Binding-site contacts:
Ligand atom O9 contacts residue TYR88 of chain 3.A at 2.9 Å (h-bond).
Ligand atom O1A contacts residue GLN217 of chain 3.A at 2.8 Å (h-bond).
Ligand atom O10 contacts residue LEU185 of chain 3.A at 3.7 Å.
Ligand atom O1B contacts residue THR126 of chain 3.A at 3.1 Å (h-bond).
Ligand atom C11 contacts residue ALA125 of chain 3.A at 3.5 Å (hydrophobic).
Ligand atom O9 contacts residue GLU181 of chain 3.A at 2.8 Å (salt-bridge).
Ligand atom O9 contacts residue HIS174 of chain 3.A at 3.5 Å (h-bond).
Ligand atom O7 contacts residue LEU185 of chain 3.A at 4.0 Å.
Ligand atom C2 contacts residue GLN217 of chain 3.A at 4.1 Å.
Ligand atom O9 contacts residue GLN217 of chain 3.A at 3.3 Å (h-bond).
Ligand atom O6 contacts residue GLN217 of chain 3.A at 3.8 Å.
Ligand atom C6 contacts residue ALA125 of chain 3.A at 4.2 Å (hydrophobic).
Ligand atom C9 contacts residue TRP142 of chain 3.A at 4.4 Å (hydrophobic).
Ligand atom C11 contacts residue GLY124 of chain 3.A at 3.6 Å.
Ligand atom O4 contacts residue ALA125 of chain 3.A at 4.2 Å.
Ligand atom C7 contacts residue TRP142 of chain 3.A at 4.3 Å (hydrophobic).
Ligand atom O1A contacts residue SER127 of chain 3.A at 4.1 Å.
Ligand atom C4 contacts residue ALA125 of chain 3.A at 3.8 Å (hydrophobic).
Ligand atom N5 contacts residue ALA125 of chain 3.A at 2.7 Å (h-bond).
Ligand atom N5 contacts residue TRP142 of chain 3.A at 4.5 Å.
Ligand atom O8 contacts residue GLN217 of chain 3.A at 2.7 Å (h-bond).
Ligand atom C5 contacts residue ALA125 of chain 3.A at 3.7 Å (hydrophobic).
Ligand atom C9 contacts residue HIS174 of chain 3.A at 3.5 Å.
Ligand atom C11 contacts residue TRP142 of chain 3.A at 4.1 Å (hydrophobic).
Ligand atom O1A contacts residue THR126 of chain 3.A at 2.7 Å (h-bond).
Ligand atom C4 contacts residue THR126 of chain 3.A at 4.2 Å.
Ligand atom C1 contacts residue GLN217 of chain 3.A at 3.7 Å.
Ligand atom O1B contacts residue SER127 of chain 3.A at 2.7 Å (h-bond).
Ligand atom C9 contacts residue GLN217 of chain 3.A at 4.2 Å.
Ligand atom O2 contacts residue GLN217 of chain 3.A at 4.0 Å.
Ligand atom C1 contacts residue SER127 of chain 3.A at 3.8 Å.
Ligand atom C10 contacts residue ALA125 of chain 3.A at 3.5 Å (hydrophobic).
Ligand atom C1 contacts residue THR126 of chain 3.A at 3.2 Å.
Ligand atom O10 contacts residue LEU144 of chain 3.A at 4.5 Å.
Ligand atom C11 contacts residue LEU144 of chain 3.A at 3.7 Å (hydrophobic).
Ligand atom C8 contacts residue GLN217 of chain 3.A at 4.0 Å.
Ligand atom C9 contacts residue TYR88 of chain 3.A at 3.6 Å (hydrophobic).
Ligand atom C9 contacts residue GLU181 of chain 3.A at 3.2 Å.
Ligand atom C8 contacts residue GLU181 of chain 3.A at 4.1 Å.
Ligand atom O8 contacts residue TYR88 of chain 3.A at 4.1 Å.

This small molecule binds to this protein.
Small molecule (SMILES): CC(=O)N[C@H]1[C@H]([C@H](O)[C@H](O)CO)O[C@@](O)(C(=O)O)C[C@@H]1O

Sequence of chain 3.A:
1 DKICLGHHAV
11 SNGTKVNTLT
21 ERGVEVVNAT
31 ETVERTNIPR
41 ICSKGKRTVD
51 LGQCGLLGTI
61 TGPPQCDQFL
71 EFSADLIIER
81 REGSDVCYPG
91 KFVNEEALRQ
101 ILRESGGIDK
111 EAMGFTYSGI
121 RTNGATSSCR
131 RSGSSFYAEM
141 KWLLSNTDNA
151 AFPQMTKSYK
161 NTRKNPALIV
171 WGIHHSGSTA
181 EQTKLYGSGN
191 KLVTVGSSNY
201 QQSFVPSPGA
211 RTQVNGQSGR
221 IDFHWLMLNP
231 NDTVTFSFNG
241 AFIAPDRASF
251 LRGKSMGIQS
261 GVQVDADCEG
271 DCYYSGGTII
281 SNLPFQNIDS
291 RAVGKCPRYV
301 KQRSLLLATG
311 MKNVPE